The protein below binds the small molecule below.
Small molecule (SMILES): OC[C@H]1O[C@H](O)[C@H](F)[C@@H](O)[C@@H]1O

Sequence of chain 7.A:
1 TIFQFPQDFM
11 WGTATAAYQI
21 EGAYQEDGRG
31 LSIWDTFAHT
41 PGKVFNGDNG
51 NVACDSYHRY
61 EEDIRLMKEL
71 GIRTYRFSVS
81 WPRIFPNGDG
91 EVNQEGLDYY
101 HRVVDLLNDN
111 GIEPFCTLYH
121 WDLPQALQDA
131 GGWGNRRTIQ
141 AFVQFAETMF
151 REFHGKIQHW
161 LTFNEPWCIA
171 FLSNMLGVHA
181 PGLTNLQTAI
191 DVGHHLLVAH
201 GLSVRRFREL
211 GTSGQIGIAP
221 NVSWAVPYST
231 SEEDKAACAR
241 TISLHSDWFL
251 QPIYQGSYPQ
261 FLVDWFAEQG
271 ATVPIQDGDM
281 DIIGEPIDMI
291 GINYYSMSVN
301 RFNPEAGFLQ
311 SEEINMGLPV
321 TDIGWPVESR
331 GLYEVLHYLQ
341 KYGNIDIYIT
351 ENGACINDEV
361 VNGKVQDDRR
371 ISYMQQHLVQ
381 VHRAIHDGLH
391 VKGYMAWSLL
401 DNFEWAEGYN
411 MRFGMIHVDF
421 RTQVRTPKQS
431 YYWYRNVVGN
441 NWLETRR

Binding-site contacts:
Ligand atom C3 contacts residue GLN19 of chain 7.A at 3.8 Å.
Ligand atom O3 contacts residue TRP405 of chain 7.A at 2.8 Å (h-bond).
Ligand atom F2 contacts residue HIS120 of chain 7.A at 3.2 Å.
Ligand atom F2 contacts residue ASN164 of chain 7.A at 2.9 Å.
Ligand atom O4 contacts residue GLN19 of chain 7.A at 3.1 Å (h-bond).
Ligand atom C5 contacts residue TRP397 of chain 7.A at 4.0 Å (hydrophobic).
Ligand atom C4 contacts residue GLU351 of chain 7.A at 3.6 Å.
Ligand atom C5 contacts residue GLU351 of chain 7.A at 3.0 Å.
Ligand atom C3 contacts residue HIS120 of chain 7.A at 4.0 Å.
Ligand atom O4 contacts residue TRP405 of chain 7.A at 3.5 Å (h-bond).
Ligand atom C6 contacts residue GLU404 of chain 7.A at 3.4 Å.
Ligand atom O4 contacts residue GLU404 of chain 7.A at 2.8 Å (salt-bridge).
Ligand atom C6 contacts residue PHE413 of chain 7.A at 4.0 Å (hydrophobic).
Ligand atom C4 contacts residue TRP405 of chain 7.A at 3.7 Å (hydrophobic).
Ligand atom C1 contacts residue TYR295 of chain 7.A at 3.4 Å (hydrophobic).
Ligand atom O6 contacts residue TRP325 of chain 7.A at 3.5 Å.
Ligand atom O5 contacts residue GLU165 of chain 7.A at 4.0 Å.
Ligand atom O4 contacts residue TRP397 of chain 7.A at 3.4 Å.
Ligand atom C1 contacts residue GLU165 of chain 7.A at 3.3 Å.
Ligand atom F2 contacts residue GLU165 of chain 7.A at 3.3 Å.
Ligand atom C3 contacts residue TRP397 of chain 7.A at 3.9 Å (hydrophobic).
Ligand atom C3 contacts residue TRP405 of chain 7.A at 3.8 Å (hydrophobic).
Ligand atom O6 contacts residue GLU404 of chain 7.A at 2.7 Å (salt-bridge).
Ligand atom O5 contacts residue TYR295 of chain 7.A at 2.9 Å.
Ligand atom C2 contacts residue GLU351 of chain 7.A at 2.3 Å.
Ligand atom C2 contacts residue HIS120 of chain 7.A at 4.1 Å.
Ligand atom C6 contacts residue TYR295 of chain 7.A at 3.4 Å (hydrophobic).
Ligand atom C5 contacts residue TYR295 of chain 7.A at 3.0 Å (hydrophobic).
Ligand atom O3 contacts residue TRP121 of chain 7.A at 4.0 Å.
Ligand atom O3 contacts residue GLU351 of chain 7.A at 4.1 Å.
Ligand atom C3 contacts residue GLU351 of chain 7.A at 2.9 Å.
Ligand atom C6 contacts residue TRP325 of chain 7.A at 3.9 Å (hydrophobic).
Ligand atom F2 contacts residue GLU351 of chain 7.A at 2.7 Å.
Ligand atom O3 contacts residue GLN19 of chain 7.A at 2.8 Å (h-bond).
Ligand atom C2 contacts residue ASN164 of chain 7.A at 4.2 Å.
Ligand atom O3 contacts residue HIS120 of chain 7.A at 3.1 Å.
Ligand atom O5 contacts residue GLU351 of chain 7.A at 2.5 Å (salt-bridge).
Ligand atom C4 contacts residue GLU404 of chain 7.A at 3.8 Å.
Ligand atom C1 contacts residue GLU351 of chain 7.A at 1.4 Å.
Ligand atom C2 contacts residue GLU165 of chain 7.A at 3.3 Å.